Sequence of chain 1.B:
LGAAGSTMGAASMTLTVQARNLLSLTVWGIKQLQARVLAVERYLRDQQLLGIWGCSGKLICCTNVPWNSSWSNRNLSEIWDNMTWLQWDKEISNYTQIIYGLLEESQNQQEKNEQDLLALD

This small molecule binds to this protein.
Small molecule (SMILES): CC(=O)N[C@H]1[C@H](O[C@H]2[C@H](O)[C@@H](NC(C)=O)CO[C@@H]2CO)O[C@H](CO)[C@@H](O)[C@@H]1O

Sequence of chain 1.A:
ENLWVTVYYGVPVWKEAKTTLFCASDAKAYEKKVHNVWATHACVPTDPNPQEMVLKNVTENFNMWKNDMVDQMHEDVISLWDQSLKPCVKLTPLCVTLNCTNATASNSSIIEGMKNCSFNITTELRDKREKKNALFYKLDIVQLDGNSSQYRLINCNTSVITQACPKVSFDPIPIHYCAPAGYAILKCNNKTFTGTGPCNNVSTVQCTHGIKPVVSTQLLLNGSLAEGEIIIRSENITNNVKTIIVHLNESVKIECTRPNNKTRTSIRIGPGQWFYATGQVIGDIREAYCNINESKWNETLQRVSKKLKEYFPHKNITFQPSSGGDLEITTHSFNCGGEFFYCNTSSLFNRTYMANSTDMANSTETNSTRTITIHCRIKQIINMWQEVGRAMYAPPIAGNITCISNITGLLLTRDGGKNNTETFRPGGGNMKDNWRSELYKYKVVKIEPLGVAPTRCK

Binding-site contacts:
Ligand atom C3 contacts residue LYS81 of chain 1.A at 3.4 Å.
Ligand atom C1 contacts residue LYS81 of chain 1.A at 3.7 Å.
Ligand atom C7 contacts residue ASN82 of chain 1.A at 3.4 Å.
Ligand atom C1 contacts residue ASN82 of chain 1.A at 1.4 Å.
Ligand atom O7 contacts residue THR25 of chain 1.B at 4.5 Å.
Ligand atom C4 contacts residue ASN82 of chain 1.A at 4.1 Å.
Ligand atom O7 contacts residue SER24 of chain 1.B at 2.9 Å (h-bond).
Ligand atom O7 contacts residue ASN82 of chain 1.A at 3.7 Å.
Ligand atom C8 contacts residue LYS81 of chain 1.A at 3.6 Å.
Ligand atom N2 contacts residue LYS81 of chain 1.A at 3.2 Å.
Ligand atom N2 contacts residue ASN82 of chain 1.A at 2.7 Å (h-bond).
Ligand atom O3 contacts residue LYS81 of chain 1.A at 3.9 Å.
Ligand atom C2 contacts residue ASN82 of chain 1.A at 2.3 Å.
Ligand atom C5 contacts residue ASN82 of chain 1.A at 3.6 Å.
Ligand atom O7 contacts residue GLY23 of chain 1.B at 4.0 Å.
Ligand atom C8 contacts residue SER24 of chain 1.B at 3.3 Å.
Ligand atom C7 contacts residue LYS81 of chain 1.A at 3.9 Å.
Ligand atom C7 contacts residue SER24 of chain 1.B at 3.5 Å.
Ligand atom C2 contacts residue LYS81 of chain 1.A at 3.8 Å.
Ligand atom C3 contacts residue ASN82 of chain 1.A at 3.6 Å.
Ligand atom O5 contacts residue ASN82 of chain 1.A at 2.3 Å (h-bond).
Ligand atom C8 contacts residue ASN82 of chain 1.A at 4.5 Å.